This small molecule binds to this protein.
Small molecule (SMILES): Cc1cccc2cccc(N3CCc4c(nc(OC[C@@H]5CCCN5C)nc4N4C[C@H]5CC[C@@H](C4)N5)C3)c12

Sequence of chain 1.B:
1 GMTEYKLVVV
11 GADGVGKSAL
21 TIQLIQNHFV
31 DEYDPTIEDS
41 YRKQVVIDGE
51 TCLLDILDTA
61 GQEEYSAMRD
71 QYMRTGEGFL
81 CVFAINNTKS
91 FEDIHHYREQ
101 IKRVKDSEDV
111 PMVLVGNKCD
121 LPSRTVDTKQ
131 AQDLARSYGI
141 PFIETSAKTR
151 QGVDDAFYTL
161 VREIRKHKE

Binding-site contacts:
Ligand atom CAW contacts residue MET73 of chain 1.B at 3.5 Å (hydrophobic).
Ligand atom CAT contacts residue TYR65 of chain 1.B at 3.4 Å (hydrophobic).
Ligand atom CBK contacts residue ASP13 of chain 1.B at 3.4 Å.
Ligand atom C2 contacts residue GLU63 of chain 1.B at 3.2 Å.
Ligand atom NAP contacts residue GLY61 of chain 1.B at 2.8 Å (h-bond).
Ligand atom CAO contacts residue ASP13 of chain 1.B at 3.5 Å.
Ligand atom CAY contacts residue MET73 of chain 1.B at 3.5 Å (hydrophobic).
Ligand atom NAG contacts residue GLY61 of chain 1.B at 3.6 Å (h-bond).
Ligand atom CAU contacts residue ASP70 of chain 1.B at 3.1 Å.
Ligand atom CBC contacts residue TYR97 of chain 1.B at 3.4 Å (hydrophobic).
Ligand atom CBJ contacts residue GLY11 of chain 1.B at 3.4 Å.
Ligand atom CBJ contacts residue TYR97 of chain 1.B at 3.5 Å (hydrophobic).
Ligand atom NBE contacts residue GLU63 of chain 1.B at 2.8 Å (salt-bridge).
Ligand atom CAM contacts residue GLU63 of chain 1.B at 3.2 Å.
Ligand atom CBD contacts residue GLU63 of chain 1.B at 3.5 Å.
Ligand atom C2 contacts residue HIS96 of chain 1.B at 3.5 Å.
Ligand atom N3 contacts residue GLU63 of chain 1.B at 3.4 Å.
Ligand atom CAU contacts residue TYR65 of chain 1.B at 3.4 Å (hydrophobic).
Ligand atom CAN contacts residue GLY61 of chain 1.B at 3.3 Å.
Ligand atom OAL contacts residue HIS96 of chain 1.B at 3.1 Å (h-bond).
Ligand atom CAV contacts residue ASP70 of chain 1.B at 3.3 Å.
Ligand atom CAQ contacts residue GLY61 of chain 1.B at 3.4 Å.
Ligand atom C6 contacts residue GLU63 of chain 1.B at 3.5 Å.
Ligand atom CBF contacts residue GLU63 of chain 1.B at 3.4 Å.
Ligand atom N3 contacts residue HIS96 of chain 1.B at 2.9 Å (h-bond).
Ligand atom CAR contacts residue GLY61 of chain 1.B at 3.1 Å.
Ligand atom N1 contacts residue GLU63 of chain 1.B at 3.4 Å.
Ligand atom CBH contacts residue ASP93 of chain 1.B at 3.6 Å.
Ligand atom N3 contacts residue TYR65 of chain 1.B at 3.4 Å (h-bond).
Ligand atom C2 contacts residue TYR97 of chain 1.B at 3.5 Å (hydrophobic).
Ligand atom CAQ contacts residue ASP13 of chain 1.B at 3.5 Å.
Ligand atom CBJ contacts residue ASP13 of chain 1.B at 3.6 Å.
Ligand atom N1 contacts residue TYR97 of chain 1.B at 3.4 Å (h-bond).
Ligand atom CBI contacts residue GLU63 of chain 1.B at 3.5 Å.
Ligand atom NAP contacts residue ASP13 of chain 1.B at 2.8 Å (salt-bridge).
Ligand atom OAL contacts residue GLU63 of chain 1.B at 3.1 Å (salt-bridge).
Ligand atom CAN contacts residue GLU63 of chain 1.B at 3.6 Å.
Ligand atom CAT contacts residue GLU64 of chain 1.B at 3.6 Å.
Ligand atom CAO contacts residue GLY61 of chain 1.B at 3.5 Å.
Ligand atom CBK contacts residue TYR97 of chain 1.B at 3.6 Å (hydrophobic).